A protein and the small-molecule ligand that binds it are described below.
Small molecule (SMILES): CN[C@H](C)Cc1cc(C#N)cc(OCc2ccc3c(C)cc(N)nc3c2)c1

Sequence of chain 1.A:
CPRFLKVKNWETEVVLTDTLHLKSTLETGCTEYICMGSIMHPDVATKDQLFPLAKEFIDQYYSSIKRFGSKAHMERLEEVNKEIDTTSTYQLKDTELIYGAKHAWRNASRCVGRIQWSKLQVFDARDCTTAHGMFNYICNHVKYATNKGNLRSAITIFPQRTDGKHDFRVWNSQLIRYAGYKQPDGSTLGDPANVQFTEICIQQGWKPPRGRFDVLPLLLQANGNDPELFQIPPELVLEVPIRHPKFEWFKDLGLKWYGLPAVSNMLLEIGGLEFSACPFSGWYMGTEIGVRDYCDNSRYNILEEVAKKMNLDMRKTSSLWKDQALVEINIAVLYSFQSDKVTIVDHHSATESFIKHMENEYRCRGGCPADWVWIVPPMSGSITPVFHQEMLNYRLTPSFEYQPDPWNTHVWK

Binding-site contacts:
Ligand atom C21 contacts residue HEM1 of chain 1.C at 3.3 Å.
Ligand atom C26 contacts residue HEM1 of chain 1.C at 3.3 Å.
Ligand atom N02 contacts residue TYR292 of chain 1.A at 3.7 Å.
Ligand atom N01 contacts residue GLU296 of chain 1.A at 2.7 Å (salt-bridge).
Ligand atom N02 contacts residue TRP291 of chain 1.A at 2.8 Å (h-bond).
Ligand atom C08 contacts residue HEM1 of chain 1.C at 3.7 Å.
Ligand atom C03 contacts residue HEM1 of chain 1.C at 3.4 Å.
Ligand atom C12 contacts residue HEM1 of chain 1.C at 3.4 Å.
Ligand atom C08 contacts residue VAL271 of chain 1.A at 3.8 Å (hydrophobic).
Ligand atom C07 contacts residue HEM1 of chain 1.C at 3.7 Å.
Ligand atom C06 contacts residue HEM1 of chain 1.C at 3.6 Å.
Ligand atom C27 contacts residue ASN273 of chain 1.A at 3.5 Å.
Ligand atom N02 contacts residue PRO269 of chain 1.A at 3.7 Å.
Ligand atom C10 contacts residue HEM1 of chain 1.C at 3.8 Å.
Ligand atom C06 contacts residue VAL271 of chain 1.A at 3.5 Å (hydrophobic).
Ligand atom C02 contacts residue HEM1 of chain 1.C at 3.7 Å.
Ligand atom C22 contacts residue HEM1 of chain 1.C at 3.5 Å.
Ligand atom C07 contacts residue VAL271 of chain 1.A at 3.3 Å (hydrophobic).
Ligand atom C23 contacts residue TYR410 of chain 1.A at 3.6 Å (hydrophobic).
Ligand atom C05 contacts residue HEM1 of chain 1.C at 3.9 Å.
Ligand atom C06 contacts residue PHE288 of chain 1.A at 3.8 Å (hydrophobic).
Ligand atom C02 contacts residue GLU296 of chain 1.A at 3.5 Å.
Ligand atom C11 contacts residue HEM1 of chain 1.C at 3.1 Å.
Ligand atom N02 contacts residue HEM1 of chain 1.C at 3.7 Å.
Ligand atom C25 contacts residue HEM1 of chain 1.C at 3.5 Å.
Ligand atom C23 contacts residue HEM1 of chain 1.C at 3.7 Å.
Ligand atom C09 contacts residue GLU296 of chain 1.A at 3.6 Å.
Ligand atom C09 contacts residue HEM1 of chain 1.C at 3.4 Å.
Ligand atom N28 contacts residue TYR410 of chain 1.A at 3.5 Å.
Ligand atom O13 contacts residue HEM1 of chain 1.C at 3.6 Å.
Ligand atom O13 contacts residue VAL271 of chain 1.A at 3.7 Å.
Ligand atom C10 contacts residue GLU296 of chain 1.A at 3.6 Å.
Ligand atom N02 contacts residue GLU296 of chain 1.A at 2.8 Å (salt-bridge).
Ligand atom C04 contacts residue HEM1 of chain 1.C at 3.7 Å.
Ligand atom C29 contacts residue TRP382 of chain 1.A at 3.6 Å (hydrophobic).
Ligand atom N28 contacts residue ASN273 of chain 1.A at 3.1 Å (h-bond).
Ligand atom C02 contacts residue TRP291 of chain 1.A at 3.8 Å (hydrophobic).
Ligand atom C24 contacts residue HEM1 of chain 1.C at 3.7 Å.
Ligand atom C27 contacts residue TYR410 of chain 1.A at 3.4 Å (hydrophobic).
Ligand atom N01 contacts residue HEM1 of chain 1.C at 3.8 Å.